Binding-site contacts:
Ligand atom N3 contacts residue HIS399 of chain 1.C at 3.3 Å (h-bond).
Ligand atom O4' contacts residue ALA424 of chain 1.C at 3.3 Å (h-bond).
Ligand atom C8 contacts residue GLY423 of chain 1.C at 3.4 Å.
Ligand atom N3 contacts residue LEU268 of chain 1.C at 3.4 Å.
Ligand atom O2A contacts residue THR264 of chain 1.C at 3.4 Å (h-bond).
Ligand atom O2' contacts residue HIS399 of chain 1.C at 3.5 Å (h-bond).
Ligand atom C2 contacts residue LEU268 of chain 1.C at 3.6 Å (hydrophobic).
Ligand atom O1B contacts residue MG1 of chain 1.Q at 2.6 Å.
Ligand atom O1A contacts residue GLY265 of chain 1.C at 3.6 Å.
Ligand atom C2 contacts residue ASP220 of chain 1.C at 3.2 Å.
Ligand atom N7 contacts residue THR264 of chain 1.C at 3.1 Å (h-bond).
Ligand atom N9 contacts residue GLY423 of chain 1.C at 3.7 Å.
Ligand atom N7 contacts residue GLY423 of chain 1.C at 3.5 Å.
Ligand atom N1 contacts residue ASP220 of chain 1.C at 3.5 Å (salt-bridge).
Ligand atom O3B contacts residue GLY263 of chain 1.C at 3.0 Å (h-bond).
Ligand atom C1' contacts residue HIS399 of chain 1.C at 3.5 Å.
Ligand atom N6 contacts residue GLY222 of chain 1.C at 2.5 Å (h-bond).
Ligand atom C5' contacts residue ALA424 of chain 1.C at 3.7 Å (hydrophobic).
Ligand atom PB contacts residue THR267 of chain 1.C at 3.2 Å.
Ligand atom C8 contacts residue GLY263 of chain 1.C at 3.6 Å.
Ligand atom C6 contacts residue GLY222 of chain 1.C at 3.6 Å.
Ligand atom N7 contacts residue GLY265 of chain 1.C at 3.4 Å.
Ligand atom O3A contacts residue THR267 of chain 1.C at 3.3 Å (h-bond).
Ligand atom O1A contacts residue THR267 of chain 1.C at 3.3 Å (h-bond).
Ligand atom O2B contacts residue LYS266 of chain 1.C at 2.6 Å (salt-bridge).
Ligand atom O2B contacts residue GLY265 of chain 1.C at 3.2 Å (h-bond).
Ligand atom PG contacts residue GLY263 of chain 1.C at 3.7 Å.
Ligand atom O2B contacts residue THR267 of chain 1.C at 3.3 Å (h-bond).
Ligand atom O2A contacts residue GLY263 of chain 1.C at 3.1 Å.
Ligand atom C8 contacts residue ALA424 of chain 1.C at 3.7 Å (hydrophobic).
Ligand atom O2G contacts residue ARG374 of chain 1.B at 3.6 Å.
Ligand atom S1G contacts residue ASN363 of chain 1.C at 2.6 Å (h-bond).
Ligand atom O4' contacts residue GLY423 of chain 1.C at 3.6 Å.
Ligand atom N1 contacts residue GLY222 of chain 1.C at 3.0 Å (h-bond).
Ligand atom C4 contacts residue LEU268 of chain 1.C at 3.5 Å (hydrophobic).
Ligand atom O2G contacts residue PRO262 of chain 1.C at 3.2 Å.
Ligand atom O1A contacts residue LEU268 of chain 1.C at 3.0 Å (h-bond).
Ligand atom O1B contacts residue THR267 of chain 1.C at 2.2 Å (h-bond).
Ligand atom O2G contacts residue GLY263 of chain 1.C at 3.2 Å (h-bond).
Ligand atom O2A contacts residue GLY265 of chain 1.C at 2.7 Å (h-bond).

This small molecule binds to this protein.
Small molecule (SMILES): Nc1ncnc2c1ncn2[C@@H]1O[C@H](COP(=O)(O)OP(=O)(O)OP(O)(O)=S)[C@@H](O)[C@H]1O

Sequence of chain 1.B:
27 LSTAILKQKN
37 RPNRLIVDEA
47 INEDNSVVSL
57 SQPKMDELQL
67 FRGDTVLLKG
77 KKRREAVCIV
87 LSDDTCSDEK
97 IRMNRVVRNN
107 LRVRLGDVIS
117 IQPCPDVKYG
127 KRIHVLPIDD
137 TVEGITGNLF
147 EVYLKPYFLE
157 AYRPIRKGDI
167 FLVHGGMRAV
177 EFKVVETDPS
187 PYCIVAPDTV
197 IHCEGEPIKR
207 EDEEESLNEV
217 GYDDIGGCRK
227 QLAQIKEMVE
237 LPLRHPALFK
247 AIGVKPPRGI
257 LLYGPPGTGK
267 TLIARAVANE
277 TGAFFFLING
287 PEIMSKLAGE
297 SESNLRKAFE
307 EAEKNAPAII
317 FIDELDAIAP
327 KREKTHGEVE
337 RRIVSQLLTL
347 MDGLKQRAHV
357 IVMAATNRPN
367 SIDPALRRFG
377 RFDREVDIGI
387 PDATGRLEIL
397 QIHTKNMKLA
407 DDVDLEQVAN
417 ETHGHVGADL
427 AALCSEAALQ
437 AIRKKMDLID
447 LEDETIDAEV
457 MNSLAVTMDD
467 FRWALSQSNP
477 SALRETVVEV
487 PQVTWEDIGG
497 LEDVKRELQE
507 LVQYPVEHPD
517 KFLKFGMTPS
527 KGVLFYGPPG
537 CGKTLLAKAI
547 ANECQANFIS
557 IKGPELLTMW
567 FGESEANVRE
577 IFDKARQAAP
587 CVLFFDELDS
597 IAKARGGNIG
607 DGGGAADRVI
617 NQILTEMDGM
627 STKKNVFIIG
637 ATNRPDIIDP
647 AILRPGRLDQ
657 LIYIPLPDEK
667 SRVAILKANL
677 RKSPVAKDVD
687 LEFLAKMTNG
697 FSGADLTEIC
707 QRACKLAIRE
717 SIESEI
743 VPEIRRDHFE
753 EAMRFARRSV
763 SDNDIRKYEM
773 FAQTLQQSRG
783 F

Sequence of chain 1.C:
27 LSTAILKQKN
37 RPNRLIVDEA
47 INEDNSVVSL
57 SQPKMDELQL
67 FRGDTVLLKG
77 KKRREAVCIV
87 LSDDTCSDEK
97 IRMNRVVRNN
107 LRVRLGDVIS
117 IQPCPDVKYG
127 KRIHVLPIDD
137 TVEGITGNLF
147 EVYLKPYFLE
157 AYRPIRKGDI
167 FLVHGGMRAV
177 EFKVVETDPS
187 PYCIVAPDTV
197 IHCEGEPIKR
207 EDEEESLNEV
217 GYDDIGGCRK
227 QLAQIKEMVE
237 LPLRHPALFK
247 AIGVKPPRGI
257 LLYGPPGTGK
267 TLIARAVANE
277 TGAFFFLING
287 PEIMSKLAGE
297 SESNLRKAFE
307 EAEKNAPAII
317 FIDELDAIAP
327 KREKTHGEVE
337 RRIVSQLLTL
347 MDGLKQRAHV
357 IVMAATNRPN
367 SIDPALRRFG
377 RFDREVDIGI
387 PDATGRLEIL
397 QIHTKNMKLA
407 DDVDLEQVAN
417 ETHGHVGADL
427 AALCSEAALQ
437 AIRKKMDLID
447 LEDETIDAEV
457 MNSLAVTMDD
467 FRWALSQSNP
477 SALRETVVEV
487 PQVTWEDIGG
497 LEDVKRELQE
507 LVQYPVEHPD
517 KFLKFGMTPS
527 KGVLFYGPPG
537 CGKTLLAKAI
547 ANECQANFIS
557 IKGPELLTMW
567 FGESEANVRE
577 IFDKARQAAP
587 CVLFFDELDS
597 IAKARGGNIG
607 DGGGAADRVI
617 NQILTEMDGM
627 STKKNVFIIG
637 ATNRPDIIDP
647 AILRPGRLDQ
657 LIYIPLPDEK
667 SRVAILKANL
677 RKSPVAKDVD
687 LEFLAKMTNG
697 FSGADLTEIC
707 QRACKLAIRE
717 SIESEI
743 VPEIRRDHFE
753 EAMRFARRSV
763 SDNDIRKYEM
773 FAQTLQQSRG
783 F